A protein and the small-molecule ligand that binds it are described below.
Small molecule (SMILES): NS(=O)(=O)c1nnc(NC(=O)CCc2ccccc2)s1

Sequence of chain 1.C:
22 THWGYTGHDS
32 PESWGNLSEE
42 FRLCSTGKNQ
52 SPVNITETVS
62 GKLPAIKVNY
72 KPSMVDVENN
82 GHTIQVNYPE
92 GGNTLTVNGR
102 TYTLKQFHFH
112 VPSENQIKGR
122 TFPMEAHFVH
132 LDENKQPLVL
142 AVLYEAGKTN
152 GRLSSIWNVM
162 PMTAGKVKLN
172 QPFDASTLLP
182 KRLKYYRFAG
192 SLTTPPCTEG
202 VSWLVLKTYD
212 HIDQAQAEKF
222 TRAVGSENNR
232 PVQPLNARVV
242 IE

Binding-site contacts:
Ligand atom O04 contacts residue TRP204 of chain 1.C at 3.9 Å.
Ligand atom S02 contacts residue HIS128 of chain 1.C at 4.0 Å.
Ligand atom O04 contacts residue ZN1 of chain 1.Q at 3.7 Å.
Ligand atom N01 contacts residue THR194 of chain 1.C at 2.6 Å (h-bond).
Ligand atom N06 contacts residue LEU193 of chain 1.C at 4.2 Å.
Ligand atom O03 contacts residue HIS128 of chain 1.C at 2.9 Å (h-bond).
Ligand atom N01 contacts residue HIS128 of chain 1.C at 4.0 Å.
Ligand atom S20 contacts residue THR195 of chain 1.C at 3.1 Å (h-bond).
Ligand atom N07 contacts residue HIS109 of chain 1.C at 4.2 Å.
Ligand atom C05 contacts residue LEU193 of chain 1.C at 4.1 Å (hydrophobic).
Ligand atom C08 contacts residue LEU193 of chain 1.C at 4.1 Å (hydrophobic).
Ligand atom O04 contacts residue LEU193 of chain 1.C at 3.6 Å.
Ligand atom S20 contacts residue LEU193 of chain 1.C at 4.0 Å.
Ligand atom N07 contacts residue LEU193 of chain 1.C at 4.2 Å.
Ligand atom N06 contacts residue VAL130 of chain 1.C at 3.4 Å.
Ligand atom N01 contacts residue GLU115 of chain 1.C at 4.2 Å.
Ligand atom N01 contacts residue ZN1 of chain 1.Q at 2.1 Å.
Ligand atom C05 contacts residue ZN1 of chain 1.Q at 4.0 Å.
Ligand atom N06 contacts residue HIS109 of chain 1.C at 3.4 Å.
Ligand atom C08 contacts residue GLN107 of chain 1.C at 4.1 Å.
Ligand atom N06 contacts residue GLN107 of chain 1.C at 3.8 Å.
Ligand atom N07 contacts residue VAL130 of chain 1.C at 3.8 Å.
Ligand atom C16 contacts residue VAL130 of chain 1.C at 4.2 Å (hydrophobic).
Ligand atom C05 contacts residue HIS109 of chain 1.C at 3.6 Å.
Ligand atom O04 contacts residue THR194 of chain 1.C at 3.1 Å (h-bond).
Ligand atom C18 contacts residue LEU132 of chain 1.C at 3.9 Å (hydrophobic).
Ligand atom C10 contacts residue GLN107 of chain 1.C at 4.1 Å.
Ligand atom S02 contacts residue THR194 of chain 1.C at 3.7 Å.
Ligand atom O11 contacts residue GLN107 of chain 1.C at 3.2 Å (h-bond).
Ligand atom N01 contacts residue HIS111 of chain 1.C at 3.3 Å (h-bond).
Ligand atom O03 contacts residue HIS109 of chain 1.C at 3.1 Å (h-bond).
Ligand atom N07 contacts residue GLN107 of chain 1.C at 3.3 Å (h-bond).
Ligand atom S02 contacts residue HIS109 of chain 1.C at 3.5 Å (h-bond).
Ligand atom C17 contacts residue VAL130 of chain 1.C at 3.8 Å (hydrophobic).
Ligand atom C16 contacts residue LEU193 of chain 1.C at 4.2 Å (hydrophobic).
Ligand atom S02 contacts residue ZN1 of chain 1.Q at 2.5 Å.
Ligand atom N01 contacts residue THR195 of chain 1.C at 3.8 Å.
Ligand atom C17 contacts residue LEU132 of chain 1.C at 3.8 Å (hydrophobic).
Ligand atom N01 contacts residue HIS109 of chain 1.C at 3.4 Å (h-bond).
Ligand atom O03 contacts residue ZN1 of chain 1.Q at 2.1 Å.